Binding-site contacts:
Ligand atom C7 contacts residue ASN246 of chain 1.C at 3.5 Å.
Ligand atom O5 contacts residue TRP152 of chain 1.C at 4.1 Å.
Ligand atom C2 contacts residue ASN246 of chain 1.C at 2.4 Å.
Ligand atom N2 contacts residue ASN246 of chain 1.C at 3.0 Å (h-bond).
Ligand atom C5 contacts residue ASN246 of chain 1.C at 3.7 Å.
Ligand atom C1 contacts residue TRP152 of chain 1.C at 3.9 Å (hydrophobic).
Ligand atom C4 contacts residue ASN246 of chain 1.C at 4.2 Å.
Ligand atom C8 contacts residue VAL244 of chain 1.C at 4.1 Å (hydrophobic).
Ligand atom C6 contacts residue TRP152 of chain 1.C at 4.0 Å (hydrophobic).
Ligand atom C3 contacts residue ASN246 of chain 1.C at 3.8 Å.
Ligand atom O7 contacts residue ASN246 of chain 1.C at 3.7 Å.
Ligand atom C5 contacts residue TRP152 of chain 1.C at 3.9 Å (hydrophobic).
Ligand atom C8 contacts residue ASN246 of chain 1.C at 4.0 Å.
Ligand atom O5 contacts residue ASN246 of chain 1.C at 2.4 Å (h-bond).
Ligand atom N2 contacts residue TRP152 of chain 1.C at 4.5 Å.
Ligand atom C1 contacts residue ASN246 of chain 1.C at 1.5 Å.

Sequence of chain 1.C:
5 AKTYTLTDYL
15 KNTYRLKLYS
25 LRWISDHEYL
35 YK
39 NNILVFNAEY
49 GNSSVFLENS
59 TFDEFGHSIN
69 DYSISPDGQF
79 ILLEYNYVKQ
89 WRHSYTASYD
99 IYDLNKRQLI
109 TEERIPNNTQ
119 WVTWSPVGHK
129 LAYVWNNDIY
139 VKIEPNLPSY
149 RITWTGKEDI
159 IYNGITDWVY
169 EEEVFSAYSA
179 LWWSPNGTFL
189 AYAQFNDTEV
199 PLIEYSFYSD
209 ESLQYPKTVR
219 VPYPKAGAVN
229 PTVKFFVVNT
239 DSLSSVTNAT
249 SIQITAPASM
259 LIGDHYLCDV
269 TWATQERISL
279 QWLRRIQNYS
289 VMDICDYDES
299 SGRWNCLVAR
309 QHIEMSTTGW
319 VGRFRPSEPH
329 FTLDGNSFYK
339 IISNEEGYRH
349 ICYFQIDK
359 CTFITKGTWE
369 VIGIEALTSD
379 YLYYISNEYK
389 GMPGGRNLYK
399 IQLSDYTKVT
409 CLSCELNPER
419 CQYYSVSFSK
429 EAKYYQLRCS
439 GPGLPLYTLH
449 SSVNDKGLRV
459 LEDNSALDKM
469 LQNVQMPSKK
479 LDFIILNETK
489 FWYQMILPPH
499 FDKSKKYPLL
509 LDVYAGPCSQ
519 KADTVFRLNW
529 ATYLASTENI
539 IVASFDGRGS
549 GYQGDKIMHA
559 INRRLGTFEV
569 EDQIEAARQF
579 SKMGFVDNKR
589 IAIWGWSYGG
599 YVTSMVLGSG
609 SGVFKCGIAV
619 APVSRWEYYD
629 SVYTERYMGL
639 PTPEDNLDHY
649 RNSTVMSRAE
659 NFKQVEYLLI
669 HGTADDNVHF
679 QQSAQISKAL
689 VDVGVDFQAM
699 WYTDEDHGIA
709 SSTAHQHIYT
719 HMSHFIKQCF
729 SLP

This protein binds this small molecule.
Small molecule (SMILES): CC(=O)N[C@@H]1[C@@H](O)[C@H](O)[C@@H](CO)O[C@H]1O